Sequence of chain 1.A:
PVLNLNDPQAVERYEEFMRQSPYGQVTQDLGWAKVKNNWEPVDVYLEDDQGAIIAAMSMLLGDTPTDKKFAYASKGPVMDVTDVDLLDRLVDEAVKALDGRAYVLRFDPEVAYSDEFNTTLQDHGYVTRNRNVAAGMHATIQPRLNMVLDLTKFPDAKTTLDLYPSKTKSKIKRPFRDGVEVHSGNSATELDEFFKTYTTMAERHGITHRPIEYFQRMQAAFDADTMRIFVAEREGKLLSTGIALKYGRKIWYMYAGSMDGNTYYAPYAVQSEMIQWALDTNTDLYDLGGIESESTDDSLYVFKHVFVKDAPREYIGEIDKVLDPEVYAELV

Binding-site contacts:
Ligand atom OP2 contacts residue LYS169 of chain 1.A at 3.5 Å (salt-bridge).
Ligand atom C7T contacts residue CYS3 of chain 1.B at 1.9 Å (hydrophobic).
Ligand atom N6 contacts residue TYR267 of chain 1.A at 2.8 Å (h-bond).
Ligand atom OP2 contacts residue SER260 of chain 1.A at 2.9 Å (h-bond).
Ligand atom C6T contacts residue CYS3 of chain 1.B at 2.5 Å (hydrophobic).
Ligand atom O2 contacts residue PHE305 of chain 1.A at 3.5 Å.
Ligand atom C4T contacts residue LYS306 of chain 1.A at 3.7 Å.
Ligand atom C4T contacts residue CYS3 of chain 1.B at 3.1 Å (hydrophobic).
Ligand atom O3' contacts residue SER301 of chain 1.A at 3.6 Å (h-bond).
Ligand atom N2T contacts residue LEU302 of chain 1.A at 3.2 Å.
Ligand atom N2T contacts residue LYS306 of chain 1.A at 3.6 Å (salt-bridge).
Ligand atom C1' contacts residue PHE305 of chain 1.A at 3.6 Å (hydrophobic).
Ligand atom C4 contacts residue TYR270 of chain 1.A at 3.6 Å (hydrophobic).
Ligand atom N3 contacts residue TYR270 of chain 1.A at 2.6 Å (h-bond).
Ligand atom C5 contacts residue LYS173 of chain 1.A at 3.6 Å.
Ligand atom C2 contacts residue MET139 of chain 1.A at 3.7 Å (hydrophobic).
Ligand atom N3T contacts residue LEU302 of chain 1.A at 3.4 Å.
Ligand atom F2' contacts residue PRO269 of chain 1.A at 3.0 Å.
Ligand atom C5T contacts residue CYS3 of chain 1.B at 3.5 Å (hydrophobic).
Ligand atom F2' contacts residue PHE305 of chain 1.A at 3.3 Å.
Ligand atom N4 contacts residue TYR270 of chain 1.A at 3.6 Å.
Ligand atom O2 contacts residue TYR270 of chain 1.A at 3.0 Å (h-bond).
Ligand atom F contacts residue THR298 of chain 1.A at 2.9 Å.
Ligand atom C7T contacts residue MET139 of chain 1.A at 3.5 Å (hydrophobic).
Ligand atom N3T contacts residue LYS306 of chain 1.A at 2.7 Å (salt-bridge).
Ligand atom O2 contacts residue PRO269 of chain 1.A at 3.3 Å.
Ligand atom O3' contacts residue ALA258 of chain 1.A at 3.5 Å (h-bond).
Ligand atom OP1 contacts residue HIS307 of chain 1.A at 3.2 Å (h-bond).
Ligand atom N7 contacts residue LYS173 of chain 1.A at 2.7 Å (salt-bridge).
Ligand atom O4' contacts residue PHE305 of chain 1.A at 3.5 Å.
Ligand atom C5' contacts residue ALA258 of chain 1.A at 3.7 Å (hydrophobic).
Ligand atom C2 contacts residue TYR270 of chain 1.A at 3.1 Å (hydrophobic).
Ligand atom F2' contacts residue SER301 of chain 1.A at 3.2 Å.
Ligand atom C2' contacts residue PRO269 of chain 1.A at 3.6 Å (hydrophobic).
Ligand atom N1 contacts residue MET139 of chain 1.A at 3.5 Å.
Ligand atom N7 contacts residue LYS169 of chain 1.A at 3.6 Å.
Ligand atom N4 contacts residue TYR267 of chain 1.A at 3.3 Å.
Ligand atom C5' contacts residue HIS307 of chain 1.A at 3.4 Å.
Ligand atom O6 contacts residue LYS173 of chain 1.A at 3.6 Å (salt-bridge).
Ligand atom N6 contacts residue TYR270 of chain 1.A at 3.4 Å (h-bond).

Sequence of chain 1.B:
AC

This small molecule binds to this protein.
Small molecule (SMILES): CCc1cn([C@@H]2[C@H](O)[C@@H](CO[P](=O)(O)O[C@H]3[C@@H](F)[C@H](n4ccc(N)nc4=O)O[C@@H]3CO[P](=O)(O)O[C@H]3[C@@H](F)[C@H](n4ccc(N)nc4=O)O[C@@H]3CO[P](=O)(O)O[C@H]3[C@@H](F)[C@H](n4cnc5c(N)ncnc54)O[C@@H]3CO[P](=O)(O)O[C@H]3[C@@H](F)[C@H](n4ccc(N)nc4=O)O[C@@H]3CO[P](=O)(O)O[C@H]3[C@@H](F)[C@H](n4ccc(N)nc4=O)O[C@@H]3CO[PH](=O)O)O[C@H]2n2cnc3c(N)ncnc32)nn1.Nc1nc2c(ncn2[C@@H]2O[C@H](CO[P](=O)(O)O[C@H]3[C@@H](F)[C@H](n4cnc5c(=O)[nH]c(N)nc54)O[C@@H]3COP(=O)(O)O)[C@@H](O)[C@H]2F)c(=O)[nH]1